Binding-site contacts:
Ligand atom O2 contacts residue TYR58 of chain 44.B at 3.8 Å.
Ligand atom C2' contacts residue ARG55 of chain 44.B at 3.6 Å.
Ligand atom O2' contacts residue ARG55 of chain 44.B at 2.7 Å (salt-bridge).
Ligand atom OP1 contacts residue TYR19 of chain 41.B at 3.1 Å (h-bond).
Ligand atom C1' contacts residue ARG55 of chain 44.B at 3.4 Å.
Ligand atom N2 contacts residue ALA56 of chain 44.B at 3.3 Å (h-bond).
Ligand atom C6 contacts residue TYR58 of chain 44.B at 3.5 Å (hydrophobic).
Ligand atom O4 contacts residue ASN205 of chain 44.A at 3.4 Å (h-bond).
Ligand atom C2 contacts residue ALA56 of chain 44.B at 3.7 Å (hydrophobic).
Ligand atom C4 contacts residue ARG68 of chain 44.B at 3.7 Å.
Ligand atom N3 contacts residue ARG55 of chain 44.B at 3.5 Å (salt-bridge).
Ligand atom OP2 contacts residue MET15 of chain 42.B at 3.5 Å.
Ligand atom P contacts residue TYR19 of chain 41.B at 3.7 Å.
Ligand atom C4 contacts residue TRP21 of chain 42.B at 3.7 Å (hydrophobic).
Ligand atom C1' contacts residue TRP21 of chain 42.B at 3.7 Å (hydrophobic).
Ligand atom O4 contacts residue ARG68 of chain 44.B at 3.7 Å.
Ligand atom N1 contacts residue ALA56 of chain 44.B at 3.2 Å (h-bond).
Ligand atom N3 contacts residue ASN205 of chain 44.A at 3.7 Å.
Ligand atom O2' contacts residue THR17 of chain 42.B at 3.3 Å (h-bond).
Ligand atom N3 contacts residue TRP21 of chain 42.B at 3.8 Å.
Ligand atom OP1 contacts residue LYS18 of chain 41.B at 3.3 Å (salt-bridge).
Ligand atom N1 contacts residue TRP21 of chain 42.B at 3.5 Å.
Ligand atom O6 contacts residue TYR58 of chain 44.B at 3.0 Å (h-bond).
Ligand atom C6 contacts residue TRP21 of chain 42.B at 3.3 Å (hydrophobic).
Ligand atom N2 contacts residue ARG55 of chain 44.B at 3.7 Å.
Ligand atom O4 contacts residue TRP21 of chain 42.B at 3.6 Å.
Ligand atom O4' contacts residue CYS203 of chain 44.A at 3.5 Å (h-bond).
Ligand atom N2 contacts residue THR17 of chain 42.B at 3.8 Å.
Ligand atom O2 contacts residue ARG55 of chain 44.B at 3.2 Å (salt-bridge).
Ligand atom OP2 contacts residue ARG202 of chain 44.A at 2.5 Å (salt-bridge).
Ligand atom O4' contacts residue TRP21 of chain 42.B at 3.6 Å.
Ligand atom N1 contacts residue TYR58 of chain 44.B at 3.6 Å.
Ligand atom OP2 contacts residue THR17 of chain 42.B at 3.2 Å.
Ligand atom P contacts residue ARG202 of chain 44.A at 3.8 Å.
Ligand atom C5' contacts residue ARG202 of chain 44.A at 3.0 Å.
Ligand atom O3' contacts residue ARG55 of chain 44.B at 3.6 Å.
Ligand atom O2' contacts residue TYR19 of chain 41.B at 3.4 Å.
Ligand atom O3' contacts residue TYR19 of chain 41.B at 3.0 Å (h-bond).
Ligand atom C2 contacts residue TRP21 of chain 42.B at 3.8 Å (hydrophobic).
Ligand atom C5 contacts residue TRP21 of chain 42.B at 3.4 Å (hydrophobic).

Sequence of chain 44.A:
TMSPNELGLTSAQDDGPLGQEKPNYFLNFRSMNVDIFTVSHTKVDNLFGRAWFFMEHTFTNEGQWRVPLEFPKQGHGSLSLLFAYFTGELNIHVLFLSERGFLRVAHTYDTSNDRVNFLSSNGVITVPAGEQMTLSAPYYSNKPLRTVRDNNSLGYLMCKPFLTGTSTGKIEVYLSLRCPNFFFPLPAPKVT

The protein below binds the small molecule below.
Small molecule (SMILES): Nc1nc(=O)c2ncn([C@@H]3O[C@H](CO)[C@@H](O[P](=O)(O)OC[C@H]4O[C@@H](n5ccc(=O)[nH]c5=O)[C@H](O)[C@@H]4O[P](=O)(O)OC[C@H]4O[C@@H](n5ccc(=O)[nH]c5=O)[C@H](O)[C@@H]4O[P](=O)(O)OC[C@H]4O[C@@H](n5ccc(=O)[nH]c5=O)[C@H](O)[C@@H]4O[P](=O)(O)OC[C@H]4O[C@@H](n5ccc(=O)[nH]c5=O)[C@H](O)[C@@H]4O[P](=O)(O)OC[C@H]4O[C@@H](n5ccc(=O)[nH]c5=O)[C@H](O)[C@@H]4O)[C@H]3O)c2[nH]1

Sequence of chain 44.B:
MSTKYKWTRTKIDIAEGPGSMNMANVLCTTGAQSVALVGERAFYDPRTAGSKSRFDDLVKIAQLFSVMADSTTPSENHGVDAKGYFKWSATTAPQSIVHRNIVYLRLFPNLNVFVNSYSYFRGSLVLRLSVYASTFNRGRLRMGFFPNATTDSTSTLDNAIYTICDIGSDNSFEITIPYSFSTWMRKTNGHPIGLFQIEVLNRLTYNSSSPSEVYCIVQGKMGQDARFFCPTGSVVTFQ

Sequence of chain 41.B:
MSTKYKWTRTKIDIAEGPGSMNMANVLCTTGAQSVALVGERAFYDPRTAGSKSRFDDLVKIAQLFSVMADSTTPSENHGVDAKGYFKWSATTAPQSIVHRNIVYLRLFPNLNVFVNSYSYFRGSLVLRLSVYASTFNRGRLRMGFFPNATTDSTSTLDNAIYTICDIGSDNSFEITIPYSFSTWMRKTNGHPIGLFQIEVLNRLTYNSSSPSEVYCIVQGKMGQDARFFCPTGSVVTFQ

Sequence of chain 42.B:
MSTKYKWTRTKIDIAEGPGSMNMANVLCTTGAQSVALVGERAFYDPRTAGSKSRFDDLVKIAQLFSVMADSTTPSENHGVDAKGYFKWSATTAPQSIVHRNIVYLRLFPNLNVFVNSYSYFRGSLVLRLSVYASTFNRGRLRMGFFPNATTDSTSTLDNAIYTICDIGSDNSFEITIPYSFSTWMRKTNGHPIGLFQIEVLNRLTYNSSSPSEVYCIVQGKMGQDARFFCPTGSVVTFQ